Sequence of chain 29.D:
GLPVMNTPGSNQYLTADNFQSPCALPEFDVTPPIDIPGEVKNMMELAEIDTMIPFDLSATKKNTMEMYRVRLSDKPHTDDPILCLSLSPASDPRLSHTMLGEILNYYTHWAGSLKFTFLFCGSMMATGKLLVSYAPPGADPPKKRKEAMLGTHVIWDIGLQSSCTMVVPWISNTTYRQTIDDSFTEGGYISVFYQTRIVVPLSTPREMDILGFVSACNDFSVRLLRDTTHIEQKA

A small-molecule ligand and the protein it binds are described below.
Small molecule (SMILES): CCOC(=O)c1ccc(OCCC2CCN(c3ccc(C)nn3)CC2)cc1

Binding-site contacts:
Ligand atom C10 contacts residue MET132 of chain 29.B at 3.3 Å (hydrophobic).
Ligand atom N6 contacts residue VAL196 of chain 29.B at 3.9 Å.
Ligand atom N4 contacts residue LEU134 of chain 29.B at 3.7 Å.
Ligand atom C2 contacts residue TYR159 of chain 29.B at 3.5 Å (hydrophobic).
Ligand atom O14 contacts residue MET132 of chain 29.B at 3.4 Å.
Ligand atom N3 contacts residue LEU240 of chain 29.B at 3.5 Å.
Ligand atom C4 contacts residue TYR159 of chain 29.B at 3.5 Å (hydrophobic).
Ligand atom C19 contacts residue TYR205 of chain 29.B at 3.7 Å (hydrophobic).
Ligand atom C17 contacts residue TYR112 of chain 29.B at 3.8 Å (hydrophobic).
Ligand atom C7 contacts residue VAL196 of chain 29.B at 3.6 Å (hydrophobic).
Ligand atom C11 contacts residue ILE110 of chain 29.B at 3.6 Å (hydrophobic).
Ligand atom C4 contacts residue VAL196 of chain 29.B at 3.9 Å (hydrophobic).
Ligand atom C2 contacts residue ILE194 of chain 29.B at 3.5 Å (hydrophobic).
Ligand atom C8 contacts residue VAL199 of chain 29.B at 3.7 Å (hydrophobic).
Ligand atom C18 contacts residue PHE237 of chain 29.B at 3.6 Å (hydrophobic).
Ligand atom C5 contacts residue VAL196 of chain 29.B at 3.8 Å (hydrophobic).
Ligand atom C21 contacts residue TYR112 of chain 29.B at 3.3 Å (hydrophobic).
Ligand atom N3 contacts residue TYR159 of chain 29.B at 3.9 Å.
Ligand atom C1 contacts residue PRO181 of chain 29.B at 3.7 Å (hydrophobic).
Ligand atom N3 contacts residue ILE194 of chain 29.B at 3.6 Å.
Ligand atom C20 contacts residue TYR205 of chain 29.B at 3.5 Å (hydrophobic).
Ligand atom C25 contacts residue SER206 of chain 29.B at 3.8 Å.
Ligand atom C13 contacts residue MET132 of chain 29.B at 3.8 Å (hydrophobic).
Ligand atom C25 contacts residue ASP236 of chain 29.B at 3.5 Å.
Ligand atom C10 contacts residue ILE110 of chain 29.B at 3.5 Å (hydrophobic).
Ligand atom O23 contacts residue TYR112 of chain 29.B at 3.5 Å.
Ligand atom O22 contacts residue TYR112 of chain 29.B at 3.5 Å.
Ligand atom O22 contacts residue TYR205 of chain 29.B at 3.8 Å.
Ligand atom C13 contacts residue VAL199 of chain 29.B at 3.7 Å (hydrophobic).
Ligand atom C21 contacts residue PHE237 of chain 29.B at 3.7 Å (hydrophobic).
Ligand atom C18 contacts residue TYR112 of chain 29.B at 3.7 Å (hydrophobic).
Ligand atom C17 contacts residue PHE237 of chain 29.B at 3.7 Å (hydrophobic).
Ligand atom C7 contacts residue TYR159 of chain 29.B at 3.7 Å (hydrophobic).
Ligand atom N4 contacts residue LEU240 of chain 29.B at 3.6 Å.
Ligand atom C12 contacts residue PHE237 of chain 29.B at 3.5 Å (hydrophobic).
Ligand atom C3 contacts residue TYR159 of chain 29.B at 3.6 Å (hydrophobic).
Ligand atom C3 contacts residue ALA24 of chain 29.D at 3.5 Å (hydrophobic).
Ligand atom C11 contacts residue LEU134 of chain 29.B at 3.8 Å (hydrophobic).
Ligand atom C8 contacts residue VAL196 of chain 29.B at 3.6 Å (hydrophobic).
Ligand atom O23 contacts residue PHE237 of chain 29.B at 3.8 Å.

Sequence of chain 29.B:
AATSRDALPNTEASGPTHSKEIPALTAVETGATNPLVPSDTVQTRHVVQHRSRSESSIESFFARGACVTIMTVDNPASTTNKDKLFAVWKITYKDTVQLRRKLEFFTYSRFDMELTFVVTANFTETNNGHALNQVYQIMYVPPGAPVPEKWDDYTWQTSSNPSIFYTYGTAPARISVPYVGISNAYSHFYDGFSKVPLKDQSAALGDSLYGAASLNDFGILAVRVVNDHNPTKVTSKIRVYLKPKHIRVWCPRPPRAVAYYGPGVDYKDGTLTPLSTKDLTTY